This protein binds this small molecule.
Small molecule (SMILES): OC[C@H]1O[C@@H](O)[C@H](O)[C@@H](O)[C@H]1O

Sequence of chain 1.A:
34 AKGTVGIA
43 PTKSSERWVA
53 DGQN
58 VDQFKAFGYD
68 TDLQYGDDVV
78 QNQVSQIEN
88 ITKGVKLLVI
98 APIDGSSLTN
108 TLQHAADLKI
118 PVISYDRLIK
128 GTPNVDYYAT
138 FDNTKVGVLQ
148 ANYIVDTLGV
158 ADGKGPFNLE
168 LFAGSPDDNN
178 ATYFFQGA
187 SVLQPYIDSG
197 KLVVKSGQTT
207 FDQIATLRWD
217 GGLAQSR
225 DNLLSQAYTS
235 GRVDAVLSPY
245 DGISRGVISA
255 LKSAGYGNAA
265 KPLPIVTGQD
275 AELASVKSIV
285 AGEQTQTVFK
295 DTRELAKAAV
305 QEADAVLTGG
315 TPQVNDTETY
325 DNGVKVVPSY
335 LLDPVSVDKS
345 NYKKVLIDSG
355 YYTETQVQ

Binding-site contacts:
Ligand atom O1 contacts residue ASN177 of chain 1.A at 3.1 Å (h-bond).
Ligand atom O4 contacts residue ASP274 of chain 1.A at 2.7 Å (salt-bridge).
Ligand atom C1 contacts residue TRP215 of chain 1.A at 3.8 Å (hydrophobic).
Ligand atom O3 contacts residue GLN273 of chain 1.A at 3.9 Å.
Ligand atom C3 contacts residue ASP274 of chain 1.A at 3.4 Å.
Ligand atom C6 contacts residue TRP215 of chain 1.A at 3.5 Å (hydrophobic).
Ligand atom O3 contacts residue ARG49 of chain 1.A at 3.0 Å (salt-bridge).
Ligand atom C6 contacts residue TYR244 of chain 1.A at 3.9 Å (hydrophobic).
Ligand atom O5 contacts residue ARG124 of chain 1.A at 3.0 Å (salt-bridge).
Ligand atom O6 contacts residue TRP50 of chain 1.A at 3.6 Å.
Ligand atom O1 contacts residue ASP175 of chain 1.A at 2.5 Å (salt-bridge).
Ligand atom O3 contacts residue LYS294 of chain 1.A at 2.9 Å (salt-bridge).
Ligand atom C1 contacts residue ASP175 of chain 1.A at 3.3 Å.
Ligand atom O1 contacts residue ASP123 of chain 1.A at 3.6 Å.
Ligand atom O3 contacts residue ASP274 of chain 1.A at 2.6 Å (salt-bridge).
Ligand atom C3 contacts residue LYS294 of chain 1.A at 3.7 Å.
Ligand atom C2 contacts residue ASP123 of chain 1.A at 3.4 Å.
Ligand atom C1 contacts residue ASN177 of chain 1.A at 4.0 Å.
Ligand atom C5 contacts residue TRP215 of chain 1.A at 3.7 Å (hydrophobic).
Ligand atom O2 contacts residue PHE181 of chain 1.A at 3.7 Å.
Ligand atom C2 contacts residue ARG49 of chain 1.A at 3.7 Å.
Ligand atom O2 contacts residue LYS294 of chain 1.A at 3.0 Å (salt-bridge).
Ligand atom C3 contacts residue ARG49 of chain 1.A at 3.9 Å.
Ligand atom O1 contacts residue ARG124 of chain 1.A at 2.9 Å (salt-bridge).
Ligand atom C5 contacts residue ARG124 of chain 1.A at 4.0 Å.
Ligand atom O4 contacts residue TRP50 of chain 1.A at 3.9 Å.
Ligand atom O5 contacts residue ASP175 of chain 1.A at 3.5 Å (salt-bridge).
Ligand atom C6 contacts residue ARG124 of chain 1.A at 3.8 Å.
Ligand atom C4 contacts residue TYR244 of chain 1.A at 3.9 Å (hydrophobic).
Ligand atom O6 contacts residue ARG124 of chain 1.A at 3.3 Å (salt-bridge).
Ligand atom O4 contacts residue ARG49 of chain 1.A at 3.3 Å.
Ligand atom O2 contacts residue ASP123 of chain 1.A at 2.7 Å (salt-bridge).
Ligand atom O5 contacts residue TRP50 of chain 1.A at 4.0 Å.
Ligand atom O5 contacts residue TRP215 of chain 1.A at 3.7 Å.
Ligand atom O2 contacts residue ARG49 of chain 1.A at 3.5 Å (salt-bridge).
Ligand atom O6 contacts residue SER47 of chain 1.A at 3.5 Å (h-bond).
Ligand atom O2 contacts residue ASN177 of chain 1.A at 3.2 Å (h-bond).
Ligand atom C1 contacts residue ARG124 of chain 1.A at 3.9 Å.
Ligand atom C4 contacts residue ASP274 of chain 1.A at 3.3 Å.
Ligand atom C2 contacts residue LYS294 of chain 1.A at 3.9 Å.